Binding-site contacts:
Ligand atom PB contacts residue ILE211 of chain 1.C at 3.4 Å.
Ligand atom O1B contacts residue GLU208 of chain 1.C at 3.8 Å.
Ligand atom O1B contacts residue LYS213 of chain 1.C at 2.8 Å (salt-bridge).
Ligand atom N6 contacts residue ILE182 of chain 1.C at 3.8 Å.
Ligand atom O2B contacts residue THR214 of chain 1.C at 2.4 Å (h-bond).
Ligand atom PA contacts residue ALA215 of chain 1.C at 4.2 Å.
Ligand atom O1B contacts residue GLY210 of chain 1.C at 2.8 Å (h-bond).
Ligand atom C8 contacts residue GLY212 of chain 1.C at 3.7 Å.
Ligand atom PA contacts residue GLY212 of chain 1.C at 3.6 Å.
Ligand atom N3B contacts residue PRO209 of chain 1.C at 4.1 Å.
Ligand atom PB contacts residue GLY212 of chain 1.C at 3.0 Å.
Ligand atom O1A contacts residue ALA215 of chain 1.C at 2.8 Å (h-bond).
Ligand atom O2B contacts residue ALA215 of chain 1.C at 4.0 Å.
Ligand atom PB contacts residue GLY210 of chain 1.C at 3.3 Å.
Ligand atom N7 contacts residue GLY212 of chain 1.C at 3.6 Å.
Ligand atom O2B contacts residue LYS213 of chain 1.C at 2.4 Å (salt-bridge).
Ligand atom O2G contacts residue LYS213 of chain 1.C at 3.5 Å.
Ligand atom C2 contacts residue PRO180 of chain 1.C at 3.0 Å (hydrophobic).
Ligand atom C8 contacts residue PRO384 of chain 1.C at 4.2 Å (hydrophobic).
Ligand atom O1A contacts residue THR214 of chain 1.C at 3.5 Å (h-bond).
Ligand atom O3A contacts residue LYS213 of chain 1.C at 3.7 Å.
Ligand atom N3B contacts residue GLY210 of chain 1.C at 2.9 Å (h-bond).
Ligand atom O1B contacts residue GLY212 of chain 1.C at 2.7 Å (h-bond).
Ligand atom N1 contacts residue VAL181 of chain 1.C at 3.2 Å.
Ligand atom O1A contacts residue LYS213 of chain 1.C at 3.8 Å.
Ligand atom PB contacts residue LYS213 of chain 1.C at 3.0 Å.
Ligand atom N6 contacts residue VAL181 of chain 1.C at 3.7 Å.
Ligand atom C2 contacts residue VAL181 of chain 1.C at 4.2 Å (hydrophobic).
Ligand atom PB contacts residue THR214 of chain 1.C at 3.9 Å.
Ligand atom N1 contacts residue PRO180 of chain 1.C at 3.0 Å (h-bond).
Ligand atom PG contacts residue THR214 of chain 1.C at 4.2 Å.
Ligand atom O1A contacts residue GLY212 of chain 1.C at 3.0 Å.
Ligand atom O3A contacts residue GLY210 of chain 1.C at 3.0 Å.
Ligand atom O1B contacts residue PRO209 of chain 1.C at 3.5 Å.
Ligand atom O2B contacts residue GLY212 of chain 1.C at 2.9 Å.
Ligand atom C6 contacts residue VAL181 of chain 1.C at 3.9 Å (hydrophobic).
Ligand atom O1B contacts residue ILE211 of chain 1.C at 2.4 Å (h-bond).
Ligand atom O3A contacts residue GLY212 of chain 1.C at 2.6 Å (h-bond).
Ligand atom O2G contacts residue THR214 of chain 1.C at 2.6 Å (h-bond).
Ligand atom O3A contacts residue ILE211 of chain 1.C at 3.4 Å (h-bond).

This protein binds this small molecule.
Small molecule (SMILES): Nc1ncnc2c1ncn2[C@@H]1O[C@H](CO[P](=O)(O)O[P](=O)(O)NP(=O)(O)O)[C@@H](O)[C@H]1O

Sequence of chain 1.C:
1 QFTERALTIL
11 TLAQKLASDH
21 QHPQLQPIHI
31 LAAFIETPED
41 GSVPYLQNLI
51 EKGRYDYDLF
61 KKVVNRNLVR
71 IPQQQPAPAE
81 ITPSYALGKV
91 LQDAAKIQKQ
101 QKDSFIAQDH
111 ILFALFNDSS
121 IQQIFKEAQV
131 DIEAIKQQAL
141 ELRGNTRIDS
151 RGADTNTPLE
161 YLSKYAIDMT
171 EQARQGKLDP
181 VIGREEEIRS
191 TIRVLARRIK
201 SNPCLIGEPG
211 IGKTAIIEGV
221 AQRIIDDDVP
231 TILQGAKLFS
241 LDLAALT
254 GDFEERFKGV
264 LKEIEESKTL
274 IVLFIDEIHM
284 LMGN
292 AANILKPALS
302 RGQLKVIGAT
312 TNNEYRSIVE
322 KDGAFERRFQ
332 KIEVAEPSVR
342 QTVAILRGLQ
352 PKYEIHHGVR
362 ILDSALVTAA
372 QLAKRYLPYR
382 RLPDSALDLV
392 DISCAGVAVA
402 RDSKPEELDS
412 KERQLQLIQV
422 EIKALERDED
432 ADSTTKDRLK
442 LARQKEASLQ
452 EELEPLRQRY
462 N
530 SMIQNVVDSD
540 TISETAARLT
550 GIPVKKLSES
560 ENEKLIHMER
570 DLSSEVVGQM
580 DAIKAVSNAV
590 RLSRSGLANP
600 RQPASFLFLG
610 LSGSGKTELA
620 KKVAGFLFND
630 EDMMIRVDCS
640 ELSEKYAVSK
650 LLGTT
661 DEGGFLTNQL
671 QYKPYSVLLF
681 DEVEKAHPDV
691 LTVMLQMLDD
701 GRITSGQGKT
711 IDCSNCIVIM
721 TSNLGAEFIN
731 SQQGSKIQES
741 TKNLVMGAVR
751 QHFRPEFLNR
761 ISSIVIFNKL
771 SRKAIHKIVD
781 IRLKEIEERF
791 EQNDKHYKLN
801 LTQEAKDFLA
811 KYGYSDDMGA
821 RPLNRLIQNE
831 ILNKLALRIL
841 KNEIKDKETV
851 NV